Binding-site contacts:
Ligand atom O5 contacts residue GLN1068 of chain 1.A at 3.5 Å (h-bond).
Ligand atom C3 contacts residue ASN714 of chain 1.A at 3.8 Å.
Ligand atom O7 contacts residue ASN714 of chain 1.A at 3.6 Å (h-bond).
Ligand atom O4 contacts residue LEU919 of chain 1.A at 4.4 Å.
Ligand atom C1 contacts residue ASN714 of chain 1.A at 1.4 Å.
Ligand atom C3 contacts residue LEU919 of chain 1.A at 4.5 Å (hydrophobic).
Ligand atom C5 contacts residue LEU919 of chain 1.A at 4.3 Å (hydrophobic).
Ligand atom O5 contacts residue PHE715 of chain 1.A at 4.2 Å.
Ligand atom C4 contacts residue ASN714 of chain 1.A at 4.2 Å.
Ligand atom O7 contacts residue LEU919 of chain 1.A at 3.9 Å.
Ligand atom C7 contacts residue ASN714 of chain 1.A at 3.6 Å.
Ligand atom C1 contacts residue LEU919 of chain 1.A at 4.1 Å (hydrophobic).
Ligand atom N2 contacts residue ASN714 of chain 1.A at 2.8 Å (h-bond).
Ligand atom C1 contacts residue GLN1068 of chain 1.A at 4.3 Å.
Ligand atom C5 contacts residue ASN714 of chain 1.A at 3.6 Å.
Ligand atom C7 contacts residue LEU919 of chain 1.A at 4.3 Å (hydrophobic).
Ligand atom O7 contacts residue GLN1068 of chain 1.A at 3.8 Å.
Ligand atom C2 contacts residue GLN1068 of chain 1.A at 4.3 Å.
Ligand atom C6 contacts residue GLN1068 of chain 1.A at 4.2 Å.
Ligand atom O5 contacts residue ASN714 of chain 1.A at 2.4 Å (h-bond).
Ligand atom C2 contacts residue ASN714 of chain 1.A at 2.5 Å.
Ligand atom C5 contacts residue GLN1068 of chain 1.A at 4.4 Å.

Sequence of chain 1.A:
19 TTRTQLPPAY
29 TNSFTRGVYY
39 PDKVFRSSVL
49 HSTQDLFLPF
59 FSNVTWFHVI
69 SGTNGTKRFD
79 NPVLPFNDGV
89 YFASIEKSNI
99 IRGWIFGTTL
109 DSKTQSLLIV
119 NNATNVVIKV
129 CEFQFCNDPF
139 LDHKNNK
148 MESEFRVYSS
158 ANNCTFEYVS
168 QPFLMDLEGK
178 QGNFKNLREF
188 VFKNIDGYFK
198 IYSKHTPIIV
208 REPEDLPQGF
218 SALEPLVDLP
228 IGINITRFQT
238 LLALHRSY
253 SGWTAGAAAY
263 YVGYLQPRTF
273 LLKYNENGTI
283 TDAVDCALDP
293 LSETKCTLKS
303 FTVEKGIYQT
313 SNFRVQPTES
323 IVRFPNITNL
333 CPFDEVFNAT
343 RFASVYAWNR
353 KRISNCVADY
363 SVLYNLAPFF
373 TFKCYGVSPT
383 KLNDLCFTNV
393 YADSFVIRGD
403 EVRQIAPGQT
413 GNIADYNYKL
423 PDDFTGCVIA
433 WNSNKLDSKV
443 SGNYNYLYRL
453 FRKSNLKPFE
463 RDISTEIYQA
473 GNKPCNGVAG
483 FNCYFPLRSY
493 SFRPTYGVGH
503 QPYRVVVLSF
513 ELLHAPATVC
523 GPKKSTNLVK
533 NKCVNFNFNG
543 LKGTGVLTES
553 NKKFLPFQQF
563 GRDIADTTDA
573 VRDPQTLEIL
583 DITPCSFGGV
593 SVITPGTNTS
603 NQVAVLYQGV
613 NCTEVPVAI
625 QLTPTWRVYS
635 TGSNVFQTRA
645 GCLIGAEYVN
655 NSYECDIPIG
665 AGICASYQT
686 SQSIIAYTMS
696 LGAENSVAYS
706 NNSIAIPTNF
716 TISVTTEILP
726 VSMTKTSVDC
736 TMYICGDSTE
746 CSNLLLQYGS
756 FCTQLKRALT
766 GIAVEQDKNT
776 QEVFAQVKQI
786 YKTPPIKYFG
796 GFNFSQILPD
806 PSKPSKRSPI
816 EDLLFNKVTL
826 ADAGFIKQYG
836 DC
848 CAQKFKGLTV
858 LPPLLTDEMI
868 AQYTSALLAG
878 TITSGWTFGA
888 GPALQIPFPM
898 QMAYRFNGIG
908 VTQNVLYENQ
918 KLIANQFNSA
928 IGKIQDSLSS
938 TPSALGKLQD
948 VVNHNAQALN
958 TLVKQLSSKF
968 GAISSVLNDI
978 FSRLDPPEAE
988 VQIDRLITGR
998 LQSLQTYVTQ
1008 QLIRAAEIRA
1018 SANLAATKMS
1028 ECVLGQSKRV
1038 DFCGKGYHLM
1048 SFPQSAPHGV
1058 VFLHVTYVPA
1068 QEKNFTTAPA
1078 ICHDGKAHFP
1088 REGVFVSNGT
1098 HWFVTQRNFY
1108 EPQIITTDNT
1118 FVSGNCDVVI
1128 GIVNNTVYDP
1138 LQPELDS

This small molecule binds to this protein.
Small molecule (SMILES): CC(=O)N[C@H]1[C@H](O[C@H]2[C@H](O)[C@@H](NC(C)=O)CO[C@@H]2CO)O[C@H](CO)[C@@H](O)[C@@H]1O